Binding-site contacts:
Ligand atom NH2 contacts residue ASP85 of chain 1.A at 3.2 Å (salt-bridge).
Ligand atom N contacts residue ASP85 of chain 1.A at 2.6 Å (salt-bridge).
Ligand atom NH2 contacts residue ALA84 of chain 1.A at 3.4 Å.
Ligand atom OE1 contacts residue PRO41 of chain 1.B at 3.5 Å (h-bond).
Ligand atom NE contacts residue ASP85 of chain 1.A at 3.0 Å (salt-bridge).
Ligand atom CD2 contacts residue TYR87 of chain 1.A at 3.4 Å (hydrophobic).
Ligand atom O contacts residue PRO41 of chain 1.B at 3.5 Å.
Ligand atom CZ contacts residue GLN39 of chain 1.B at 3.4 Å.
Ligand atom CE1 contacts residue GLN39 of chain 1.B at 3.2 Å.
Ligand atom CG contacts residue TYR87 of chain 1.A at 3.4 Å (hydrophobic).
Ligand atom C contacts residue ASP85 of chain 1.A at 3.4 Å.
Ligand atom C5 contacts residue GLY42 of chain 1.A at 3.3 Å.
Ligand atom CE2 contacts residue GLN39 of chain 1.B at 3.6 Å.
Ligand atom C7 contacts residue GLN111 of chain 1.B at 3.2 Å.
Ligand atom O contacts residue ASN41 of chain 1.A at 3.4 Å (h-bond).
Ligand atom CA contacts residue ASP85 of chain 1.A at 3.3 Å.
Ligand atom CD1 contacts residue ALA100 of chain 1.A at 3.5 Å (hydrophobic).
Ligand atom NH1 contacts residue GLU165 of chain 1.A at 3.6 Å (salt-bridge).
Ligand atom N contacts residue LYS103 of chain 1.A at 3.4 Å (salt-bridge).
Ligand atom O contacts residue THR40 of chain 1.A at 3.3 Å.
Ligand atom CD contacts residue PRO41 of chain 1.B at 3.6 Å (hydrophobic).
Ligand atom OG contacts residue GLU154 of chain 1.B at 2.7 Å (salt-bridge).
Ligand atom CB contacts residue ASP85 of chain 1.A at 3.6 Å.
Ligand atom NE2 contacts residue PRO41 of chain 1.B at 3.5 Å (h-bond).
Ligand atom CD1 contacts residue THR90 of chain 1.B at 3.5 Å.
Ligand atom CA contacts residue GLU154 of chain 1.B at 3.6 Å.
Ligand atom CB contacts residue GLU154 of chain 1.B at 3.6 Å.
Ligand atom N8 contacts residue GLN111 of chain 1.B at 2.9 Å (h-bond).
Ligand atom O contacts residue ASN41 of chain 1.A at 3.0 Å (h-bond).
Ligand atom C5 contacts residue ILE92 of chain 1.B at 3.5 Å (hydrophobic).
Ligand atom N6 contacts residue ILE92 of chain 1.B at 3.4 Å.
Ligand atom NH2 contacts residue LYS103 of chain 1.A at 3.2 Å (salt-bridge).
Ligand atom O contacts residue LYS103 of chain 1.A at 2.7 Å (salt-bridge).
Ligand atom C4 contacts residue ILE92 of chain 1.B at 3.3 Å (hydrophobic).
Ligand atom C contacts residue LYS103 of chain 1.A at 3.6 Å.
Ligand atom NH1 contacts residue THR40 of chain 1.A at 3.6 Å.
Ligand atom O7 contacts residue TYR94 of chain 1.B at 3.6 Å.
Ligand atom O7 contacts residue GLY42 of chain 1.A at 3.3 Å (h-bond).
Ligand atom CD1 contacts residue GLN39 of chain 1.B at 3.4 Å.
Ligand atom O7 contacts residue GLN111 of chain 1.B at 2.8 Å (h-bond).

Sequence of chain 1.B:
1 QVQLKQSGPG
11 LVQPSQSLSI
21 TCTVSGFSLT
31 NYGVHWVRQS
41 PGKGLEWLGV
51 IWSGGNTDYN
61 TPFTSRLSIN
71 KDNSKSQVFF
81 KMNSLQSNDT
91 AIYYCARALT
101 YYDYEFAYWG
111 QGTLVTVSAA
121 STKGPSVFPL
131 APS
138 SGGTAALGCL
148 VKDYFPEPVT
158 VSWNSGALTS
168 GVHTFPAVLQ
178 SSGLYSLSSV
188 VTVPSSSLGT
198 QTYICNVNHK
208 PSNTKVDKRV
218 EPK

Sequence of chain 1.A:
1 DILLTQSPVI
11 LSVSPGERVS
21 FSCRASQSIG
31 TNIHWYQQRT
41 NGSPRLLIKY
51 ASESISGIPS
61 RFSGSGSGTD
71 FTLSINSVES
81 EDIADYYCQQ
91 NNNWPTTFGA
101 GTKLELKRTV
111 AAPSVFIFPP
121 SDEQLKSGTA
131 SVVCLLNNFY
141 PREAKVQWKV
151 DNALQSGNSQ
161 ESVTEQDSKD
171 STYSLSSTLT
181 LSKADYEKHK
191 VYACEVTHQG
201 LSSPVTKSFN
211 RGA

This small molecule binds to this protein.
Small molecule (SMILES): CC(C)C[C@@H]1NC(=O)[C@H](CCCN=C(N)N)NC(=O)[C@H](CCCNC(N)=O)NC(=O)[C@H]([C@@H](C)O)NC(=O)[C@H](CO)NC(=O)[C@H](CC(C)C)NC(=O)[C@H](CC(=O)O)NC(=O)[C@H](Cc2ccccc2)NC(=O)[C@H](CCC(N)=O)NC(=O)CNC(=O)CNC(=O)[C@H](CCCCN)NC1=O